Sequence of chain 51.A:
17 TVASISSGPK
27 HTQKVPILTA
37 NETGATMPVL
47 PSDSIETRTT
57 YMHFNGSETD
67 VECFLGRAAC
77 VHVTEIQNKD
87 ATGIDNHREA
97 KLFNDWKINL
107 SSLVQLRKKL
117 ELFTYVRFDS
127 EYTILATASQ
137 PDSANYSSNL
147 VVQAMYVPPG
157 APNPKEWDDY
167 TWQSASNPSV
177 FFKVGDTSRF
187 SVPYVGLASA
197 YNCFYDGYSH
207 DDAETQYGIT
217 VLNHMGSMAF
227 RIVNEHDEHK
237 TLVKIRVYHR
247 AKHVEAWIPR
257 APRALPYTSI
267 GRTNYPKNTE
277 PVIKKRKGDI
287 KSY

Sequence of chain 51.C:
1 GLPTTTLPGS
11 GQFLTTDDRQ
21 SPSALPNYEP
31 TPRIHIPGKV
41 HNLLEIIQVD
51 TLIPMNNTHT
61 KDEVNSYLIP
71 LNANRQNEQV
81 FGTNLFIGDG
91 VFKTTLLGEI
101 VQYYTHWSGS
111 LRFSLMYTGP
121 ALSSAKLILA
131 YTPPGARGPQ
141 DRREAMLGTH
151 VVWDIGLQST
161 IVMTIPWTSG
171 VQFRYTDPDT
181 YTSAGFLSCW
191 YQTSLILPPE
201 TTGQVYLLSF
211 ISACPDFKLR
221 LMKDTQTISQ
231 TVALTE

A small-molecule ligand and the protein it binds are described below.
Small molecule (SMILES): Cc1cc(CCCCCCCOc2ccc(C3=N[C@@H](C)CO3)cc2)on1

Binding-site contacts:
Ligand atom C3B contacts residue MET221 of chain 51.A at 3.8 Å (hydrophobic).
Ligand atom C6C contacts residue VAL191 of chain 51.A at 3.2 Å (hydrophobic).
Ligand atom C2C contacts residue VAL188 of chain 51.A at 3.2 Å (hydrophobic).
Ligand atom O1B contacts residue MET221 of chain 51.A at 3.4 Å.
Ligand atom C31 contacts residue PRO174 of chain 51.A at 3.4 Å (hydrophobic).
Ligand atom CM1 contacts residue SER107 of chain 51.A at 3.9 Å.
Ligand atom C3 contacts residue PHE186 of chain 51.A at 3.8 Å (hydrophobic).
Ligand atom C4 contacts residue TYR152 of chain 51.A at 3.9 Å (hydrophobic).
Ligand atom O1 contacts residue TYR152 of chain 51.A at 3.9 Å.
Ligand atom O1 contacts residue PHE186 of chain 51.A at 3.5 Å.
Ligand atom C4C contacts residue TYR152 of chain 51.A at 3.8 Å (hydrophobic).
Ligand atom C4 contacts residue MET224 of chain 51.A at 3.8 Å (hydrophobic).
Ligand atom C4B contacts residue LEU106 of chain 51.A at 3.7 Å (hydrophobic).
Ligand atom C1B contacts residue MET221 of chain 51.A at 3.8 Å (hydrophobic).
Ligand atom C31 contacts residue VAL176 of chain 51.A at 3.3 Å (hydrophobic).
Ligand atom C3 contacts residue PRO174 of chain 51.A at 3.8 Å (hydrophobic).
Ligand atom C5 contacts residue PHE186 of chain 51.A at 3.5 Å (hydrophobic).
Ligand atom C6B contacts residue TYR197 of chain 51.A at 3.6 Å (hydrophobic).
Ligand atom C4 contacts residue PHE186 of chain 51.A at 3.6 Å (hydrophobic).
Ligand atom O1 contacts residue ALA24 of chain 51.C at 3.6 Å.
Ligand atom C7C contacts residue TYR128 of chain 51.A at 3.6 Å (hydrophobic).
Ligand atom C31 contacts residue SER175 of chain 51.A at 3.6 Å.
Ligand atom C6C contacts residue MET221 of chain 51.A at 3.7 Å (hydrophobic).
Ligand atom C6B contacts residue LEU106 of chain 51.A at 3.9 Å (hydrophobic).
Ligand atom O1B contacts residue TYR128 of chain 51.A at 3.9 Å.
Ligand atom N3A contacts residue ASN219 of chain 51.A at 3.0 Å (h-bond).
Ligand atom C5C contacts residue ILE104 of chain 51.A at 3.8 Å (hydrophobic).
Ligand atom C5B contacts residue TYR197 of chain 51.A at 3.7 Å (hydrophobic).
Ligand atom C4A contacts residue ASN219 of chain 51.A at 3.5 Å.
Ligand atom N2 contacts residue PHE186 of chain 51.A at 3.7 Å.
Ligand atom C3C contacts residue TYR128 of chain 51.A at 3.9 Å (hydrophobic).
Ligand atom C2B contacts residue MET221 of chain 51.A at 3.5 Å (hydrophobic).
Ligand atom C5C contacts residue TYR128 of chain 51.A at 3.5 Å (hydrophobic).
Ligand atom N2 contacts residue ALA24 of chain 51.C at 3.4 Å.
Ligand atom C5B contacts residue LEU106 of chain 51.A at 3.5 Å (hydrophobic).
Ligand atom C7C contacts residue TYR197 of chain 51.A at 3.8 Å (hydrophobic).
Ligand atom O1 contacts residue VAL188 of chain 51.A at 3.8 Å.
Ligand atom C5 contacts residue TYR152 of chain 51.A at 3.8 Å (hydrophobic).
Ligand atom C31 contacts residue ALA150 of chain 51.A at 3.5 Å (hydrophobic).
Ligand atom C3C contacts residue VAL188 of chain 51.A at 3.3 Å (hydrophobic).